Sequence of chain 1.N:
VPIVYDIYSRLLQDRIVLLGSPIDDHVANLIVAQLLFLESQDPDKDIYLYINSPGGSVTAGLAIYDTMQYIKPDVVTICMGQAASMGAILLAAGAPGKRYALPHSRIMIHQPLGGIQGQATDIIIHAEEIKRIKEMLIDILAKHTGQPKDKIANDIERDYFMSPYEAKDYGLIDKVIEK

Sequence of chain 1.H:
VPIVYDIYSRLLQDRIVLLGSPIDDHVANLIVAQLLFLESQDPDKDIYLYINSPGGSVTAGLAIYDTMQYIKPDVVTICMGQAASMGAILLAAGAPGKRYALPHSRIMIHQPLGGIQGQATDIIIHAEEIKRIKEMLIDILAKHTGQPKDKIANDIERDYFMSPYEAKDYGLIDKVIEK

Binding-site contacts:
Ligand atom C6 contacts residue SER106 of chain 1.N at 3.4 Å.
Ligand atom C17 contacts residue GLY77 of chain 1.N at 3.9 Å.
Ligand atom O19 contacts residue SER78 of chain 1.N at 3.6 Å.
Ligand atom C23 contacts residue LEU134 of chain 1.N at 3.7 Å (hydrophobic).
Ligand atom C18 contacts residue LEU134 of chain 1.N at 3.6 Å (hydrophobic).
Ligand atom C11 contacts residue VAL79 of chain 1.N at 3.7 Å (hydrophobic).
Ligand atom C21 contacts residue LEU134 of chain 1.N at 3.7 Å (hydrophobic).
Ligand atom C7 contacts residue GLY77 of chain 1.N at 3.1 Å.
Ligand atom C11 contacts residue GLY77 of chain 1.N at 3.6 Å.
Ligand atom C42 contacts residue ILE154 of chain 1.N at 3.5 Å (hydrophobic).
Ligand atom C14 contacts residue LEU134 of chain 1.N at 3.4 Å (hydrophobic).
Ligand atom O12 contacts residue PRO133 of chain 1.N at 3.1 Å.
Ligand atom C4 contacts residue SER106 of chain 1.N at 2.4 Å.
Ligand atom C1 contacts residue MET107 of chain 1.N at 3.4 Å (hydrophobic).
Ligand atom O3 contacts residue SER106 of chain 1.N at 2.2 Å (h-bond).
Ligand atom C5 contacts residue HIS131 of chain 1.N at 3.8 Å.
Ligand atom O26 contacts residue GLY135 of chain 1.N at 3.4 Å.
Ligand atom C1 contacts residue HIS131 of chain 1.N at 3.6 Å.
Ligand atom C9 contacts residue GLY77 of chain 1.N at 3.1 Å.
Ligand atom C1 contacts residue SER106 of chain 1.N at 1.3 Å.
Ligand atom O12 contacts residue LEU134 of chain 1.N at 2.7 Å (h-bond).
Ligand atom C5 contacts residue SER106 of chain 1.N at 3.4 Å.
Ligand atom O3 contacts residue GLY77 of chain 1.N at 3.0 Å (h-bond).
Ligand atom C23 contacts residue VAL79 of chain 1.N at 3.6 Å (hydrophobic).
Ligand atom O26 contacts residue LEU134 of chain 1.N at 3.8 Å.
Ligand atom C42 contacts residue PRO133 of chain 1.N at 3.5 Å (hydrophobic).
Ligand atom O10 contacts residue SER106 of chain 1.N at 3.3 Å (h-bond).
Ligand atom C4 contacts residue HIS131 of chain 1.N at 3.5 Å.
Ligand atom C18 contacts residue VAL79 of chain 1.N at 3.9 Å (hydrophobic).
Ligand atom O3 contacts residue GLY76 of chain 1.N at 3.4 Å.
Ligand atom C22 contacts residue LEU134 of chain 1.N at 3.6 Å (hydrophobic).
Ligand atom C9 contacts residue SER106 of chain 1.N at 3.4 Å.
Ligand atom N13 contacts residue GLY77 of chain 1.N at 3.0 Å (h-bond).
Ligand atom O10 contacts residue VAL79 of chain 1.N at 3.3 Å.
Ligand atom O10 contacts residue MET107 of chain 1.N at 3.5 Å.
Ligand atom C42 contacts residue ILE151 of chain 1.N at 3.1 Å (hydrophobic).
Ligand atom C6 contacts residue HIS131 of chain 1.N at 3.0 Å.
Ligand atom O3 contacts residue MET107 of chain 1.N at 3.0 Å (h-bond).
Ligand atom O19 contacts residue VAL79 of chain 1.N at 3.0 Å (h-bond).
Ligand atom N20 contacts residue LEU134 of chain 1.N at 2.8 Å (h-bond).

A protein and the small-molecule ligand that binds it are described below.
Small molecule (SMILES): CC[C@H](C)[C@H](NC(=O)[C@@H](NC(=O)[C@H](O)[C@@H](C=O)C(C)C)C(C)C)C(=O)O